Binding-site contacts:
Ligand atom OP2 contacts residue ARG208 of chain 22.C at 4.4 Å.
Ligand atom OP1 contacts residue ARG208 of chain 22.C at 4.1 Å.
Ligand atom O5' contacts residue ARG208 of chain 22.C at 4.0 Å.
Ligand atom O2' contacts residue ALA66 of chain 23.B at 3.6 Å.
Ligand atom O2' contacts residue GLY67 of chain 23.B at 3.3 Å (h-bond).
Ligand atom O2' contacts residue ARG65 of chain 23.B at 4.3 Å.
Ligand atom O2' contacts residue ARG208 of chain 23.B at 4.1 Å.
Ligand atom N3 contacts residue ARG65 of chain 23.B at 4.1 Å.
Ligand atom OP1 contacts residue SER211 of chain 23.B at 4.3 Å.
Ligand atom C1' contacts residue GLY67 of chain 23.B at 4.4 Å.
Ligand atom OP1 contacts residue ARG208 of chain 23.B at 4.1 Å.
Ligand atom P contacts residue ARG208 of chain 22.C at 4.5 Å.

Sequence of chain 22.C:
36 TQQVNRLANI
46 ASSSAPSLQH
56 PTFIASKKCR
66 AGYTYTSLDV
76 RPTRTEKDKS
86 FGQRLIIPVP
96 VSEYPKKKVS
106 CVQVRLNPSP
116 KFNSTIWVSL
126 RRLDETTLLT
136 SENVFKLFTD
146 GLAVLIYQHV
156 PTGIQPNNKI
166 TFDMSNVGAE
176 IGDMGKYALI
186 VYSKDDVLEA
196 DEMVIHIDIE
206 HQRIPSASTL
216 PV

This protein binds this small molecule.
Small molecule (SMILES): Nc1ncnc2c1ncn2[C@@H]1O[C@H](CO[P](=O)(O)O[C@H]2[C@@H](O)[C@H](n3cnc4c(N)ncnc43)O[C@@H]2CO[P](=O)(O)O[C@H]2[C@@H](O)[C@H](n3cnc4c(N)ncnc43)O[C@@H]2CO)[C@@H](O)[C@H]1O

Sequence of chain 23.B:
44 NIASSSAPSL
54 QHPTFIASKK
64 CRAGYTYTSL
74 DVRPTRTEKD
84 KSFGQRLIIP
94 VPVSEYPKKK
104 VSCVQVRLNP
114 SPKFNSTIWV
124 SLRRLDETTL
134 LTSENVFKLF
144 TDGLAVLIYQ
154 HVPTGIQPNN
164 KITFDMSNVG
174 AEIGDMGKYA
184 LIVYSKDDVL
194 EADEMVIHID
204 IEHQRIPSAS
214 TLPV